Sequence of chain 2.A:
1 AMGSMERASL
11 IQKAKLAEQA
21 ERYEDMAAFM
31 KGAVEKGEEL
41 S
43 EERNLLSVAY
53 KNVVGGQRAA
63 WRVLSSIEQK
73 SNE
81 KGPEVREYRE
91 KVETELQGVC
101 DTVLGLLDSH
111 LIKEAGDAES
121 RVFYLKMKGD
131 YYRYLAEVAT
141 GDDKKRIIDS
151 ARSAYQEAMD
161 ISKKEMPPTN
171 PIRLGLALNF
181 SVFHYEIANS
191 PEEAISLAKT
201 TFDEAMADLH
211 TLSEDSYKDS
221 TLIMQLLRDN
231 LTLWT

Binding-site contacts:
Ligand atom P contacts residue ARG60 of chain 2.A at 3.7 Å.
Ligand atom O contacts residue VAL182 of chain 2.A at 3.5 Å.
Ligand atom CG contacts residue TRP234 of chain 2.A at 3.6 Å (hydrophobic).
Ligand atom O3P contacts residue TYR134 of chain 2.A at 2.6 Å (h-bond).
Ligand atom CB contacts residue ASN179 of chain 2.A at 3.3 Å.
Ligand atom O2P contacts residue ARG60 of chain 2.A at 2.9 Å (salt-bridge).
Ligand atom N contacts residue ASN230 of chain 2.A at 2.8 Å (h-bond).
Ligand atom CA contacts residue ASN179 of chain 2.A at 3.7 Å.
Ligand atom CA contacts residue LEU233 of chain 2.A at 3.7 Å (hydrophobic).
Ligand atom O1P contacts residue ARG133 of chain 2.A at 2.8 Å (salt-bridge).
Ligand atom NE1 contacts residue SFW1 of chain 2.C at 3.4 Å.
Ligand atom CZ2 contacts residue SFW1 of chain 2.C at 3.0 Å.
Ligand atom N contacts residue LEU178 of chain 2.A at 3.4 Å.
Ligand atom CD1 contacts residue SFW1 of chain 2.C at 3.7 Å.
Ligand atom O1P contacts residue ARG60 of chain 2.A at 2.9 Å (salt-bridge).
Ligand atom CG contacts residue GLU186 of chain 2.A at 3.2 Å.
Ligand atom O3P contacts residue ARG133 of chain 2.A at 2.9 Å (salt-bridge).
Ligand atom CE2 contacts residue SFW1 of chain 2.C at 3.6 Å.
Ligand atom CA contacts residue ASN179 of chain 2.A at 3.4 Å.
Ligand atom CD2 contacts residue SFW1 of chain 2.C at 3.6 Å.
Ligand atom CH2 contacts residue SFW1 of chain 2.C at 3.1 Å.
Ligand atom C contacts residue ASN230 of chain 2.A at 3.6 Å.
Ligand atom CZ contacts residue LEU226 of chain 2.A at 3.7 Å (hydrophobic).
Ligand atom CB contacts residue TRP234 of chain 2.A at 3.5 Å (hydrophobic).
Ligand atom C contacts residue LEU178 of chain 2.A at 3.6 Å (hydrophobic).
Ligand atom CA contacts residue ASN230 of chain 2.A at 3.7 Å.
Ligand atom CZ3 contacts residue SFW1 of chain 2.C at 3.6 Å.
Ligand atom N contacts residue LEU233 of chain 2.A at 3.8 Å.
Ligand atom C contacts residue ASN179 of chain 2.A at 3.5 Å.
Ligand atom CD contacts residue GLU186 of chain 2.A at 3.1 Å.
Ligand atom O contacts residue LEU178 of chain 2.A at 3.5 Å.
Ligand atom CB contacts residue ASN179 of chain 2.A at 3.7 Å.
Ligand atom NH1 contacts residue LEU226 of chain 2.A at 3.5 Å.
Ligand atom OE1 contacts residue VAL50 of chain 2.A at 3.6 Å.
Ligand atom N contacts residue ASN179 of chain 2.A at 2.7 Å (h-bond).
Ligand atom CA contacts residue ASN230 of chain 2.A at 3.4 Å.
Ligand atom O contacts residue ASN230 of chain 2.A at 2.8 Å (h-bond).
Ligand atom CB contacts residue ASN230 of chain 2.A at 3.1 Å.
Ligand atom CA contacts residue LEU178 of chain 2.A at 3.5 Å (hydrophobic).
Ligand atom CB contacts residue ASN230 of chain 2.A at 3.7 Å.

A small-molecule ligand and the protein it binds are described below.
Small molecule (SMILES): C[C@H](N)C(=O)N1CCC[C@H]1C(=O)N[C@@H](CO)C(=O)N[C@@H](COP(=O)(O)O)C(=O)N[C@@H](CC1=c2ccccc2=NC1)C(=O)N[C@@H](CCCN=C(N)N)C(=O)N[C@H](C=O)CCC(N)=O